The protein below binds the small molecule below.
Small molecule (SMILES): CC(=O)N[C@H]1[C@H](O[C@H]2[C@H](O)[C@@H](NC(C)=O)CO[C@@H]2CO)O[C@H](CO)[C@@H](O[C@@H]2O[C@H](CO[C@H]3O[C@H](CO)[C@@H](O)[C@H](O)[C@@H]3O)[C@@H](O)[C@H](O)[C@@H]2O)[C@@H]1O

Sequence of chain 1.B:
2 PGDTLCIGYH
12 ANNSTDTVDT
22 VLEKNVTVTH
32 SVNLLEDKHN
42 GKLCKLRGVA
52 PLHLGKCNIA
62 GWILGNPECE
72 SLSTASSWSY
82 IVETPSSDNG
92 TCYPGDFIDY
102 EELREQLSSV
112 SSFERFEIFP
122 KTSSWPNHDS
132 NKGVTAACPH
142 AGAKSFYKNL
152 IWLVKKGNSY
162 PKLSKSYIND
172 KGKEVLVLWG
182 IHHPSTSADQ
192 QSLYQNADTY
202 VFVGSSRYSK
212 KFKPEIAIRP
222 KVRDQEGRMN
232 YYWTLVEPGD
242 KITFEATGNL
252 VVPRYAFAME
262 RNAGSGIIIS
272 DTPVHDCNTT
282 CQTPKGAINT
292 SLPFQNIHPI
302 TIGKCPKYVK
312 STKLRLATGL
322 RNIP

Binding-site contacts:
Ligand atom N2 contacts residue ARG224 of chain 1.B at 3.6 Å.
Ligand atom C7 contacts residue PRO140 of chain 1.B at 4.1 Å (hydrophobic).
Ligand atom O6 contacts residue ASP89 of chain 1.B at 3.1 Å (salt-bridge).
Ligand atom C7 contacts residue ALA138 of chain 1.B at 4.4 Å (hydrophobic).
Ligand atom O7 contacts residue ARG224 of chain 1.B at 3.4 Å (salt-bridge).
Ligand atom C4 contacts residue ARG224 of chain 1.B at 4.4 Å.
Ligand atom O7 contacts residue PRO140 of chain 1.B at 3.7 Å.
Ligand atom N2 contacts residue GLU69 of chain 1.B at 4.0 Å.
Ligand atom C8 contacts residue ASN90 of chain 1.B at 4.4 Å.
Ligand atom C5 contacts residue ASN90 of chain 1.B at 3.7 Å.
Ligand atom C8 contacts residue CYS93 of chain 1.B at 3.6 Å (hydrophobic).
Ligand atom C5 contacts residue ASP89 of chain 1.B at 4.3 Å.
Ligand atom O6 contacts residue ARG224 of chain 1.B at 3.5 Å (salt-bridge).
Ligand atom N2 contacts residue ASN90 of chain 1.B at 2.9 Å (h-bond).
Ligand atom O5 contacts residue ASN90 of chain 1.B at 2.4 Å (h-bond).
Ligand atom C3 contacts residue ARG224 of chain 1.B at 4.1 Å.
Ligand atom C4 contacts residue ASN90 of chain 1.B at 4.2 Å.
Ligand atom O3 contacts residue ARG224 of chain 1.B at 3.2 Å (salt-bridge).
Ligand atom C1 contacts residue ASN90 of chain 1.B at 1.4 Å.
Ligand atom C8 contacts residue ALA138 of chain 1.B at 3.7 Å (hydrophobic).
Ligand atom C6 contacts residue ARG224 of chain 1.B at 3.9 Å.
Ligand atom C7 contacts residue ASN90 of chain 1.B at 3.8 Å.
Ligand atom O5 contacts residue ARG224 of chain 1.B at 4.0 Å.
Ligand atom C1 contacts residue ASP89 of chain 1.B at 4.4 Å.
Ligand atom C8 contacts residue PRO140 of chain 1.B at 4.4 Å (hydrophobic).
Ligand atom C7 contacts residue ARG224 of chain 1.B at 2.7 Å.
Ligand atom C5 contacts residue ARG224 of chain 1.B at 4.1 Å.
Ligand atom C8 contacts residue ARG224 of chain 1.B at 1.4 Å.
Ligand atom C7 contacts residue CYS93 of chain 1.B at 4.1 Å (hydrophobic).
Ligand atom O7 contacts residue CYS93 of chain 1.B at 3.8 Å.
Ligand atom C6 contacts residue ARG224 of chain 1.B at 4.3 Å.
Ligand atom O7 contacts residue ALA138 of chain 1.B at 4.2 Å.
Ligand atom C3 contacts residue ASN90 of chain 1.B at 3.8 Å.
Ligand atom C2 contacts residue ASN90 of chain 1.B at 2.5 Å.
Ligand atom O7 contacts residue CYS139 of chain 1.B at 4.0 Å.
Ligand atom C6 contacts residue ASP89 of chain 1.B at 3.6 Å.
Ligand atom C7 contacts residue ASN67 of chain 1.B at 4.2 Å.
Ligand atom C2 contacts residue ARG224 of chain 1.B at 3.9 Å.
Ligand atom O5 contacts residue ASP89 of chain 1.B at 3.4 Å (salt-bridge).
Ligand atom O7 contacts residue ASN67 of chain 1.B at 3.7 Å.